The small molecule below binds the protein below.
Small molecule (SMILES): CC(=O)N[C@@H]1[C@@H](O)[C@H](O)[C@@H](CO)O[C@H]1O

Binding-site contacts:
Ligand atom C1 contacts residue HIS334 of chain 1.A at 4.2 Å.
Ligand atom C8 contacts residue HIS334 of chain 1.A at 3.9 Å.
Ligand atom C7 contacts residue HIS334 of chain 1.A at 4.0 Å.
Ligand atom C3 contacts residue HIS334 of chain 1.A at 3.9 Å.
Ligand atom C8 contacts residue ASN300 of chain 1.A at 3.3 Å.
Ligand atom O3 contacts residue HIS334 of chain 1.A at 4.2 Å.
Ligand atom N2 contacts residue HIS334 of chain 1.A at 3.1 Å (h-bond).
Ligand atom C1 contacts residue THR418 of chain 1.A at 4.3 Å.
Ligand atom C2 contacts residue HIS334 of chain 1.A at 3.9 Å.
Ligand atom O7 contacts residue ASN336 of chain 1.A at 3.5 Å (h-bond).
Ligand atom N2 contacts residue ASN336 of chain 1.A at 2.8 Å (h-bond).
Ligand atom C8 contacts residue ASN336 of chain 1.A at 4.3 Å.
Ligand atom C5 contacts residue ASN336 of chain 1.A at 3.6 Å.
Ligand atom C7 contacts residue ASN300 of chain 1.A at 4.3 Å.
Ligand atom C2 contacts residue ASN336 of chain 1.A at 2.3 Å.
Ligand atom O5 contacts residue ASN336 of chain 1.A at 2.4 Å (h-bond).
Ligand atom C4 contacts residue ASN336 of chain 1.A at 4.1 Å.
Ligand atom C7 contacts residue ASN336 of chain 1.A at 3.3 Å.
Ligand atom O5 contacts residue THR418 of chain 1.A at 4.2 Å.
Ligand atom O7 contacts residue ASN300 of chain 1.A at 4.3 Å.
Ligand atom C3 contacts residue ASN336 of chain 1.A at 3.6 Å.
Ligand atom C1 contacts residue ASN336 of chain 1.A at 1.4 Å.
Ligand atom C8 contacts residue THR302 of chain 1.A at 3.6 Å.
Ligand atom C8 contacts residue CYS301 of chain 1.A at 4.4 Å (hydrophobic).

Sequence of chain 1.A:
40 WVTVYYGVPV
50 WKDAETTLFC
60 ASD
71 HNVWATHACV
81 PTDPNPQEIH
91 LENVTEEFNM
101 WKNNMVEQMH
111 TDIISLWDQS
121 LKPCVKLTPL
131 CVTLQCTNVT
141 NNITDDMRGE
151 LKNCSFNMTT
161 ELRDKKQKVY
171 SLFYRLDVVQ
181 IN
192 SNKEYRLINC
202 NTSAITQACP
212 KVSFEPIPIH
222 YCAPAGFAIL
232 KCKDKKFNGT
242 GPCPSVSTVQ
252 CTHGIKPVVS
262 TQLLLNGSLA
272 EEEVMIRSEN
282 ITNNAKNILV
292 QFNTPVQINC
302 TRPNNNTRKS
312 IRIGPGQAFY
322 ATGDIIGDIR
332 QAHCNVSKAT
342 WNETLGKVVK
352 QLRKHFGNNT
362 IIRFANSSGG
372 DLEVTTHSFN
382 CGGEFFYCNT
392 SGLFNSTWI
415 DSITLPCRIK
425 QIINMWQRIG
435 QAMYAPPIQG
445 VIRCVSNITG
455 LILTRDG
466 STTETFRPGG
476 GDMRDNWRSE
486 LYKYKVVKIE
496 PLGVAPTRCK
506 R